Binding-site contacts:
Ligand atom O2A contacts residue HIS61 of chain 1.P at 3.1 Å (h-bond).
Ligand atom O2A contacts residue ARG58 of chain 1.P at 2.9 Å (salt-bridge).
Ligand atom O4' contacts residue ARG58 of chain 1.P at 3.2 Å (salt-bridge).
Ligand atom PA contacts residue FE1 of chain 1.WD at 3.2 Å.
Ligand atom O3' contacts residue GLN43 of chain 1.P at 3.1 Å (h-bond).
Ligand atom PA contacts residue ASP205 of chain 1.P at 3.5 Å.
Ligand atom C3' contacts residue TYR209 of chain 1.P at 3.4 Å (hydrophobic).
Ligand atom O1A contacts residue ASP101 of chain 1.P at 2.9 Å (salt-bridge).
Ligand atom O1A contacts residue HIS127 of chain 1.P at 2.8 Å (h-bond).
Ligand atom N1 contacts residue HIS109 of chain 1.P at 3.3 Å.
Ligand atom O2 contacts residue LEU44 of chain 1.P at 3.4 Å.
Ligand atom PG contacts residue MG1 of chain 1.YD at 3.5 Å.
Ligand atom O2B contacts residue MG1 of chain 1.YD at 2.5 Å.
Ligand atom N3A contacts residue ASP205 of chain 1.P at 2.6 Å (salt-bridge).
Ligand atom PA contacts residue ARG58 of chain 1.P at 3.4 Å.
Ligand atom O1G contacts residue LYS206 of chain 1.P at 3.4 Å.
Ligand atom PB contacts residue ASP205 of chain 1.P at 3.5 Å.
Ligand atom O2G contacts residue LYS206 of chain 1.P at 2.9 Å (salt-bridge).
Ligand atom O3' contacts residue ASP213 of chain 1.P at 2.5 Å (salt-bridge).
Ligand atom N4 contacts residue GLN269 of chain 1.P at 3.5 Å (h-bond).
Ligand atom O1A contacts residue HIS104 of chain 1.P at 3.2 Å (h-bond).
Ligand atom O2A contacts residue FE1 of chain 1.WD at 1.8 Å.
Ligand atom O4' contacts residue HIS109 of chain 1.P at 3.3 Å.
Ligand atom O5' contacts residue ARG58 of chain 1.P at 3.2 Å (salt-bridge).
Ligand atom O2 contacts residue GLN43 of chain 1.P at 3.4 Å (h-bond).
Ligand atom O1G contacts residue TYR209 of chain 1.P at 2.4 Å (h-bond).
Ligand atom O5' contacts residue HIS109 of chain 1.P at 3.1 Å (h-bond).
Ligand atom C5 contacts residue HIS109 of chain 1.P at 3.6 Å.
Ligand atom O2A contacts residue ASP205 of chain 1.P at 2.9 Å (salt-bridge).
Ligand atom C2 contacts residue HIS109 of chain 1.P at 3.5 Å.
Ligand atom C2' contacts residue ASP213 of chain 1.P at 3.5 Å.
Ligand atom O3G contacts residue ARG260 of chain 1.P at 3.0 Å (salt-bridge).
Ligand atom O2B contacts residue ASP205 of chain 1.P at 3.4 Å (salt-bridge).
Ligand atom C3' contacts residue ASP213 of chain 1.P at 3.4 Å.
Ligand atom O2G contacts residue MG1 of chain 1.YD at 2.0 Å.
Ligand atom O2A contacts residue ASP101 of chain 1.P at 2.7 Å (salt-bridge).
Ligand atom O2A contacts residue HIS100 of chain 1.P at 3.4 Å (h-bond).
Ligand atom O3' contacts residue TYR209 of chain 1.P at 3.1 Å.
Ligand atom O1G contacts residue ARG260 of chain 1.P at 3.4 Å (salt-bridge).
Ligand atom C6 contacts residue HIS109 of chain 1.P at 3.3 Å.

This small molecule binds to this protein.
Small molecule (SMILES): Nc1ccn([C@H]2C[C@H](O)[C@@H](COP(=O)(O)NP(=O)(O)OP(=O)(O)O)O2)c(=O)n1

Sequence of chain 1.P:
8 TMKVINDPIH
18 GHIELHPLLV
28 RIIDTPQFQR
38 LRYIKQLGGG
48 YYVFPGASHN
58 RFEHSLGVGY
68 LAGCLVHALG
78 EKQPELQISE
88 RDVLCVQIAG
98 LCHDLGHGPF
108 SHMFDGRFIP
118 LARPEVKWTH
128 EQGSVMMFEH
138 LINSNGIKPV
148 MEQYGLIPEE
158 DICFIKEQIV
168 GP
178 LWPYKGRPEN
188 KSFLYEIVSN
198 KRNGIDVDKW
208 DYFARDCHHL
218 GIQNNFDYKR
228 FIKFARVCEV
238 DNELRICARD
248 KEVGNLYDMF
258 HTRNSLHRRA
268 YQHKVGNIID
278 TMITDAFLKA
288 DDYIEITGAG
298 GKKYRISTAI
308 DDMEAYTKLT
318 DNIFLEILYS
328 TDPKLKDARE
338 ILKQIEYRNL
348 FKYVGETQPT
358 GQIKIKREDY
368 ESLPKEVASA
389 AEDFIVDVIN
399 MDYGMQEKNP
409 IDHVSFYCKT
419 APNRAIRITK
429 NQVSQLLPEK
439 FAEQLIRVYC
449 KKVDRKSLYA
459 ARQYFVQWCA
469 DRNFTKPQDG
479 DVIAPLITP